The small molecule below binds the protein below.
Small molecule (SMILES): Nc1ncnc2c1ncn2[C@@H]1O[C@H](CO[P](=O)(O)O[C@H]2[C@@H](O)[C@H](n3cnc4c(N)ncnc43)O[C@@H]2CO[P](=O)(O)O[C@H]2[C@@H](O)[C@H](n3cnc4c(N)ncnc43)O[C@@H]2COP(=O)(O)O)[C@@H](O)[C@H]1O

Binding-site contacts:
Ligand atom N6 contacts residue U3 of chain 38.C at 3.0 Å (h-bond).
Ligand atom N1 contacts residue U3 of chain 38.C at 2.7 Å (h-bond).
Ligand atom C6 contacts residue U2 of chain 38.C at 4.1 Å.
Ligand atom N6 contacts residue U1 of chain 38.C at 2.8 Å (h-bond).
Ligand atom C4 contacts residue U2 of chain 38.C at 4.3 Å.
Ligand atom N1 contacts residue U1 of chain 38.C at 2.8 Å (h-bond).
Ligand atom N3 contacts residue U2 of chain 38.C at 3.7 Å.
Ligand atom N1 contacts residue U2 of chain 38.C at 3.5 Å (h-bond).
Ligand atom N3 contacts residue U3 of chain 38.C at 4.2 Å.
Ligand atom C2 contacts residue U2 of chain 38.C at 3.2 Å.
Ligand atom C2 contacts residue U3 of chain 38.C at 3.0 Å.
Ligand atom C6 contacts residue U3 of chain 38.C at 3.3 Å.
Ligand atom C6 contacts residue U1 of chain 38.C at 3.6 Å.
Ligand atom N6 contacts residue U2 of chain 38.C at 4.2 Å.
Ligand atom C2 contacts residue U1 of chain 38.C at 3.5 Å.